The small molecule below binds the protein below.
Small molecule (SMILES): O=[N+]([O-])/C=C/c1ccc(O)cc1

Binding-site contacts:
Ligand atom C1' contacts residue FMN1 of chain 1.B at 3.8 Å.
Ligand atom O2 contacts residue LEU29 of chain 1.A at 3.5 Å.
Ligand atom C2' contacts residue TRP103 of chain 1.A at 4.0 Å (hydrophobic).
Ligand atom O2 contacts residue ARG143 of chain 1.A at 4.2 Å.
Ligand atom N1 contacts residue ARG143 of chain 1.A at 4.1 Å.
Ligand atom C4' contacts residue FMN1 of chain 1.B at 3.3 Å.
Ligand atom C5' contacts residue FMN1 of chain 1.B at 3.4 Å.
Ligand atom C2' contacts residue TYR187 of chain 1.A at 3.4 Å (hydrophobic).
Ligand atom O2 contacts residue TYR352 of chain 1.A at 3.3 Å.
Ligand atom C3' contacts residue HIS182 of chain 1.A at 4.2 Å.
Ligand atom C2 contacts residue TYR69 of chain 1.A at 4.3 Å (hydrophobic).
Ligand atom C2' contacts residue FMN1 of chain 1.B at 3.7 Å.
Ligand atom C6' contacts residue FMN1 of chain 1.B at 4.0 Å.
Ligand atom C1' contacts residue TYR187 of chain 1.A at 3.6 Å (hydrophobic).
Ligand atom C2 contacts residue TYR352 of chain 1.A at 3.4 Å (hydrophobic).
Ligand atom C3' contacts residue THR27 of chain 1.A at 3.8 Å.
Ligand atom O4' contacts residue TYR187 of chain 1.A at 3.4 Å.
Ligand atom C3' contacts residue TRP103 of chain 1.A at 3.6 Å (hydrophobic).
Ligand atom O4' contacts residue FMN1 of chain 1.B at 2.8 Å.
Ligand atom O4' contacts residue HIS185 of chain 1.A at 2.7 Å (h-bond).
Ligand atom N1 contacts residue TYR69 of chain 1.A at 3.5 Å.
Ligand atom C5' contacts residue HIS185 of chain 1.A at 3.5 Å.
Ligand atom C1 contacts residue TYR352 of chain 1.A at 3.6 Å (hydrophobic).
Ligand atom C3' contacts residue FMN1 of chain 1.B at 3.2 Å.
Ligand atom C1 contacts residue THR27 of chain 1.A at 3.9 Å.
Ligand atom O2 contacts residue TYR69 of chain 1.A at 3.3 Å.
Ligand atom C3' contacts residue TYR187 of chain 1.A at 3.4 Å (hydrophobic).
Ligand atom O4' contacts residue HIS182 of chain 1.A at 2.8 Å (h-bond).
Ligand atom N1 contacts residue TYR352 of chain 1.A at 3.1 Å.
Ligand atom C4' contacts residue TYR187 of chain 1.A at 3.5 Å (hydrophobic).
Ligand atom C4' contacts residue HIS182 of chain 1.A at 3.9 Å.
Ligand atom C1 contacts residue TYR69 of chain 1.A at 3.4 Å (hydrophobic).
Ligand atom C6' contacts residue TYR187 of chain 1.A at 3.8 Å (hydrophobic).
Ligand atom C5' contacts residue TYR187 of chain 1.A at 3.9 Å (hydrophobic).
Ligand atom O2 contacts residue THR27 of chain 1.A at 4.2 Å.
Ligand atom O1 contacts residue ARG143 of chain 1.A at 3.5 Å (salt-bridge).
Ligand atom C4' contacts residue HIS185 of chain 1.A at 3.5 Å.
Ligand atom O1 contacts residue TYR352 of chain 1.A at 2.9 Å.
Ligand atom O2 contacts residue SER133 of chain 1.A at 3.8 Å.
Ligand atom C2' contacts residue THR27 of chain 1.A at 3.4 Å.

Sequence of chain 1.A:
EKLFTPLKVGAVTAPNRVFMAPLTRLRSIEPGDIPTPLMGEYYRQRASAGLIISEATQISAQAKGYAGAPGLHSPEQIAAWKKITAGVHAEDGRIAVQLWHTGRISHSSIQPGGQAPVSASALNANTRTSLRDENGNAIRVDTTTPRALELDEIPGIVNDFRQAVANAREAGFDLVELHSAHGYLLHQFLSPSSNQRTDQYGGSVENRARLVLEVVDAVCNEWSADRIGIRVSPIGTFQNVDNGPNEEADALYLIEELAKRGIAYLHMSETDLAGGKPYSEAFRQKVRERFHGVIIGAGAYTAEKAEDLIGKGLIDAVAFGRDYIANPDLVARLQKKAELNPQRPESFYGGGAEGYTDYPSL